Sequence of chain 1.A:
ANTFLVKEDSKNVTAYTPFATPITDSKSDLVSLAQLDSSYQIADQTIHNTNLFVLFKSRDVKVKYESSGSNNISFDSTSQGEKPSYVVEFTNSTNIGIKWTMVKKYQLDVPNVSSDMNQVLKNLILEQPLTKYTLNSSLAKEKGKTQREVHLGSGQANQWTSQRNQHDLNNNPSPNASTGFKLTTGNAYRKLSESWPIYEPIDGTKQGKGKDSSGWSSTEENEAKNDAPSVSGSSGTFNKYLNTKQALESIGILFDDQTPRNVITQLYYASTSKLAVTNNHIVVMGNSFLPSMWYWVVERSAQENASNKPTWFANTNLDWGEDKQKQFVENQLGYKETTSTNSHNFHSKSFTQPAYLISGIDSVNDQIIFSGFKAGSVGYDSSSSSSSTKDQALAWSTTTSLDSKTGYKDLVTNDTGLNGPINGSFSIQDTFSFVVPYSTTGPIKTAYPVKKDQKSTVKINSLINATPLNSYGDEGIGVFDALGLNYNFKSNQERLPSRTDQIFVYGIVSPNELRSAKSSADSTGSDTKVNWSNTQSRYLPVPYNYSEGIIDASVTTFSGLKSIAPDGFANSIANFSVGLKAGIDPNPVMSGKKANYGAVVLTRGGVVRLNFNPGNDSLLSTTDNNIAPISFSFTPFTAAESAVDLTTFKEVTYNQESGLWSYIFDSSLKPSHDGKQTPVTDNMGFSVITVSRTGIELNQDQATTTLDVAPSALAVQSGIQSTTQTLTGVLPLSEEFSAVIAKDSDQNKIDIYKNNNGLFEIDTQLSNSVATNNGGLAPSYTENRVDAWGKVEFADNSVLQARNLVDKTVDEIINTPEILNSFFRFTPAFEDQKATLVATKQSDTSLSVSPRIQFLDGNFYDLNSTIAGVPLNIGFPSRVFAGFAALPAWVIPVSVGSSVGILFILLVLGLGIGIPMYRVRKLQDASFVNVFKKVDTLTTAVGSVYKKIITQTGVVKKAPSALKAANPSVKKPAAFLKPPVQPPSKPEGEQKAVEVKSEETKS

Sequence of chain 1.B:
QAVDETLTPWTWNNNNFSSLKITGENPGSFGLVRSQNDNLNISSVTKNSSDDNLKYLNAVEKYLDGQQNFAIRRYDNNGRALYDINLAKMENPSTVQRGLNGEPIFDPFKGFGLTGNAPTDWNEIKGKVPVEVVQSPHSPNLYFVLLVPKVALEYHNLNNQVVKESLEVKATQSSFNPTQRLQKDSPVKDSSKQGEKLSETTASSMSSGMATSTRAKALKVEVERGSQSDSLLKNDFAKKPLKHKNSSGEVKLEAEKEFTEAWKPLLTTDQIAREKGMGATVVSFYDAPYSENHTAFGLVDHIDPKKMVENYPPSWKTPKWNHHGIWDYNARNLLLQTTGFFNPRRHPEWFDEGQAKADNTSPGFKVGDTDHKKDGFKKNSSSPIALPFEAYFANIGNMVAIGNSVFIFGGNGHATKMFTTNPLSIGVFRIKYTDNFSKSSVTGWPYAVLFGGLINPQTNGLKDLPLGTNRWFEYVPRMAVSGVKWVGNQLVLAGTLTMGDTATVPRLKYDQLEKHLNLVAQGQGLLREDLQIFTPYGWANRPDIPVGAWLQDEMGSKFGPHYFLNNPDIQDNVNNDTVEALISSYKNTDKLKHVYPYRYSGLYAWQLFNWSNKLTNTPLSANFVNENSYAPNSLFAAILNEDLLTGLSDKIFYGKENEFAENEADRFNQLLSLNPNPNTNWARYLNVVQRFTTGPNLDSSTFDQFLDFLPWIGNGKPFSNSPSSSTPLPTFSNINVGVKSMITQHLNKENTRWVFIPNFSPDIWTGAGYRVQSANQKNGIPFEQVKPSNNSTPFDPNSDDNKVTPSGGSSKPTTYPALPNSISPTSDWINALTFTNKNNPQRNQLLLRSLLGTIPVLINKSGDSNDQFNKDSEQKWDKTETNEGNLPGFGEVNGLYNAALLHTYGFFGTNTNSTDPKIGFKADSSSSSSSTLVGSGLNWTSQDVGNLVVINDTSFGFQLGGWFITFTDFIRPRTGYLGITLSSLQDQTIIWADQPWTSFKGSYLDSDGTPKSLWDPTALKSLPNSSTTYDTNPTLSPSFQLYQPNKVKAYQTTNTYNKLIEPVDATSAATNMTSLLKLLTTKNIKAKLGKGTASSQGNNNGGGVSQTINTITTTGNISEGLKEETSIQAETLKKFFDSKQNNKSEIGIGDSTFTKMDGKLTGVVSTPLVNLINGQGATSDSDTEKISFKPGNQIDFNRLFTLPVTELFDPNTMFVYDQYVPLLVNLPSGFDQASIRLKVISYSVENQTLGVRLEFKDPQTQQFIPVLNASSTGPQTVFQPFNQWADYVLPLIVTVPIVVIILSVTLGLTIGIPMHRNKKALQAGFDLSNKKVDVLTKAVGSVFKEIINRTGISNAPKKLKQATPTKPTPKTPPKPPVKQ

Binding-site contacts:
Ligand atom C7 contacts residue PHE458 of chain 1.A at 4.1 Å (hydrophobic).
Ligand atom C11 contacts residue SER198 of chain 1.A at 4.1 Å.
Ligand atom C10 contacts residue PRO197 of chain 1.A at 3.7 Å (hydrophobic).
Ligand atom C6 contacts residue SER871 of chain 1.B at 3.6 Å.
Ligand atom O4 contacts residue ASN200 of chain 1.A at 3.0 Å (h-bond).
Ligand atom C3 contacts residue ASP635 of chain 1.B at 4.0 Å.
Ligand atom C10 contacts residue PHE458 of chain 1.A at 3.9 Å (hydrophobic).
Ligand atom C11 contacts residue PHE458 of chain 1.A at 3.4 Å (hydrophobic).
Ligand atom C11 contacts residue SER457 of chain 1.A at 3.2 Å.
Ligand atom O5 contacts residue SER871 of chain 1.B at 3.7 Å.
Ligand atom C5 contacts residue ASN182 of chain 1.A at 3.9 Å.
Ligand atom O1A contacts residue ASN634 of chain 1.B at 3.4 Å.
Ligand atom O10 contacts residue ASN200 of chain 1.A at 3.3 Å (h-bond).
Ligand atom O10 contacts residue PRO199 of chain 1.A at 3.3 Å.
Ligand atom C10 contacts residue SER457 of chain 1.A at 3.7 Å.
Ligand atom C4 contacts residue ASN200 of chain 1.A at 4.1 Å.
Ligand atom C7 contacts residue PRO197 of chain 1.A at 3.3 Å (hydrophobic).
Ligand atom O9 contacts residue TYR470 of chain 1.A at 2.8 Å (h-bond).
Ligand atom O1B contacts residue ASN634 of chain 1.B at 3.6 Å.
Ligand atom C2 contacts residue ASP635 of chain 1.B at 3.7 Å.
Ligand atom O10 contacts residue PRO197 of chain 1.A at 3.8 Å.
Ligand atom O4 contacts residue ASN634 of chain 1.B at 2.9 Å (h-bond).
Ligand atom N5 contacts residue SER457 of chain 1.A at 3.5 Å (h-bond).
Ligand atom C6 contacts residue PRO197 of chain 1.A at 3.9 Å (hydrophobic).
Ligand atom O6 contacts residue SER871 of chain 1.B at 2.7 Å (h-bond).
Ligand atom O10 contacts residue SER198 of chain 1.A at 3.7 Å.
Ligand atom N5 contacts residue PHE458 of chain 1.A at 3.7 Å.
Ligand atom C9 contacts residue TYR470 of chain 1.A at 3.6 Å (hydrophobic).
Ligand atom O7 contacts residue PRO197 of chain 1.A at 2.6 Å (h-bond).
Ligand atom O6 contacts residue ASN182 of chain 1.A at 3.1 Å (h-bond).
Ligand atom C4 contacts residue ASN634 of chain 1.B at 3.2 Å.
Ligand atom N5 contacts residue PRO197 of chain 1.A at 3.7 Å.
Ligand atom O6 contacts residue GLY872 of chain 1.B at 4.1 Å.
Ligand atom C5 contacts residue PRO197 of chain 1.A at 3.8 Å (hydrophobic).
Ligand atom C4 contacts residue ASP635 of chain 1.B at 4.0 Å.
Ligand atom C6 contacts residue ASN182 of chain 1.A at 3.6 Å.
Ligand atom C3 contacts residue ASN634 of chain 1.B at 3.4 Å.
Ligand atom C10 contacts residue SER198 of chain 1.A at 4.0 Å.
Ligand atom C1 contacts residue ASN634 of chain 1.B at 3.5 Å.
Ligand atom O3 contacts residue ASP635 of chain 1.B at 3.9 Å.

A protein and the small-molecule ligand that binds it are described below.
Small molecule (SMILES): CC(=O)N[C@H]1[C@H]([C@H](O)[C@H](O)CO)O[C@@](OC[C@H]2O[C@@H](O[C@H]3[C@H](O)[C@@H](O)CO[C@@H]3CO)[C@H](O)[C@@H](O)[C@H]2O)(C(=O)O)C[C@@H]1O